Sequence of chain 8.G:
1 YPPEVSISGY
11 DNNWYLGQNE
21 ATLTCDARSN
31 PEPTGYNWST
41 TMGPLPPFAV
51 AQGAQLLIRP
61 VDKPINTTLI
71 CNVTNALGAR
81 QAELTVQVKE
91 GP

The protein below binds the small molecule below.
Small molecule (SMILES): CC(=O)N[C@H]1[C@H](O[C@H]2[C@H](O)[C@@H](NC(C)=O)CO[C@@H]2CO[C@@H]2O[C@@H](C)[C@@H](O)[C@@H](O)[C@@H]2O)O[C@H](CO)[C@@H](O[C@@H]2O[C@H](CO)[C@@H](O)[C@H](O)[C@@H]2O)[C@@H]1O

Binding-site contacts:
Ligand atom N2 contacts residue ILE65 of chain 8.G at 4.4 Å.
Ligand atom O5 contacts residue ASN66 of chain 8.G at 2.2 Å (h-bond).
Ligand atom N2 contacts residue PRO64 of chain 8.G at 4.3 Å.
Ligand atom C7 contacts residue ASN66 of chain 8.G at 4.0 Å.
Ligand atom O7 contacts residue ASN66 of chain 8.G at 4.3 Å.
Ligand atom C2 contacts residue ASN66 of chain 8.G at 2.2 Å.
Ligand atom C7 contacts residue PRO64 of chain 8.G at 3.8 Å (hydrophobic).
Ligand atom N2 contacts residue ASN66 of chain 8.G at 2.8 Å (h-bond).
Ligand atom C8 contacts residue GLN87 of chain 8.G at 4.5 Å.
Ligand atom C5 contacts residue ASN66 of chain 8.G at 3.5 Å.
Ligand atom C8 contacts residue PRO64 of chain 8.G at 3.4 Å (hydrophobic).
Ligand atom C3 contacts residue ASN66 of chain 8.G at 3.6 Å.
Ligand atom C4 contacts residue ASN66 of chain 8.G at 4.0 Å.
Ligand atom C1 contacts residue ASN66 of chain 8.G at 1.4 Å.
Ligand atom O7 contacts residue PRO64 of chain 8.G at 3.9 Å.